Binding-site contacts:
Ligand atom C23 contacts residue ILE56 of chain 1.H at 3.6 Å (hydrophobic).
Ligand atom CL2 contacts residue HIS91 of chain 1.H at 3.5 Å.
Ligand atom C13 contacts residue VAL88 of chain 1.H at 3.6 Å (hydrophobic).
Ligand atom O3 contacts residue LYS89 of chain 1.H at 3.0 Å (salt-bridge).
Ligand atom C23 contacts residue MET57 of chain 1.H at 3.3 Å (hydrophobic).
Ligand atom C18 contacts residue VAL9 of chain 1.H at 3.8 Å (hydrophobic).
Ligand atom C5 contacts residue LEU49 of chain 1.H at 3.5 Å (hydrophobic).
Ligand atom C20 contacts residue LEU49 of chain 1.H at 4.0 Å (hydrophobic).
Ligand atom O4 contacts residue GLY53 of chain 1.H at 3.9 Å.
Ligand atom CL1 contacts residue ILE56 of chain 1.H at 3.6 Å.
Ligand atom O2 contacts residue HIS91 of chain 1.H at 2.9 Å (h-bond).
Ligand atom CL2 contacts residue LEU49 of chain 1.H at 3.6 Å.
Ligand atom C21 contacts residue HIS91 of chain 1.H at 3.8 Å.
Ligand atom C4 contacts residue LEU49 of chain 1.H at 3.4 Å (hydrophobic).
Ligand atom C2 contacts residue ILE94 of chain 1.H at 3.7 Å (hydrophobic).
Ligand atom C14 contacts residue VAL88 of chain 1.H at 3.8 Å (hydrophobic).
Ligand atom C2 contacts residue ILE56 of chain 1.H at 3.8 Å (hydrophobic).
Ligand atom C19 contacts residue VAL9 of chain 1.H at 3.6 Å (hydrophobic).
Ligand atom C9 contacts residue GLY53 of chain 1.H at 3.9 Å.
Ligand atom C21 contacts residue LEU49 of chain 1.H at 3.9 Å (hydrophobic).
Ligand atom C19 contacts residue THR11 of chain 1.H at 3.9 Å.
Ligand atom C23 contacts residue GLY53 of chain 1.H at 4.0 Å.
Ligand atom C17 contacts residue HIS91 of chain 1.H at 3.9 Å.
Ligand atom C14 contacts residue HIS91 of chain 1.H at 3.9 Å.
Ligand atom C4 contacts residue LEU52 of chain 1.H at 4.0 Å (hydrophobic).
Ligand atom C19 contacts residue THR10 of chain 1.H at 3.8 Å.
Ligand atom C5 contacts residue GLY53 of chain 1.H at 3.9 Å.
Ligand atom C22 contacts residue HIS91 of chain 1.H at 3.6 Å.
Ligand atom CL1 contacts residue LEU52 of chain 1.H at 3.9 Å.
Ligand atom C14 contacts residue LYS89 of chain 1.H at 3.7 Å.
Ligand atom C1 contacts residue ILE56 of chain 1.H at 3.7 Å (hydrophobic).
Ligand atom C4 contacts residue GLY53 of chain 1.H at 3.7 Å.
Ligand atom CL1 contacts residue ILE94 of chain 1.H at 3.7 Å.
Ligand atom C20 contacts residue THR11 of chain 1.H at 3.5 Å.
Ligand atom O2 contacts residue VAL88 of chain 1.H at 3.3 Å (h-bond).
Ligand atom C10 contacts residue MET57 of chain 1.H at 3.7 Å (hydrophobic).
Ligand atom CL2 contacts residue TYR95 of chain 1.H at 3.7 Å.
Ligand atom O2 contacts residue LYS89 of chain 1.H at 3.6 Å.
Ligand atom O4 contacts residue VAL9 of chain 1.H at 3.9 Å.
Ligand atom CL2 contacts residue ILE94 of chain 1.H at 3.9 Å.

This small molecule binds to this protein.
Small molecule (SMILES): CC[C@@H](CO)N1C(=O)[C@@H](CC(=O)O)C[C@H](c2cccc(Cl)c2)[C@H]1c1ccc(Cl)cc1

Sequence of chain 1.H:
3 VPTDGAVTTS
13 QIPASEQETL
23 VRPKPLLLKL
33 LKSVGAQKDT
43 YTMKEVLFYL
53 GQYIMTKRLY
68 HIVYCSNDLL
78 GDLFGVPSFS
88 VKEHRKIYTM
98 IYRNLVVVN